Binding-site contacts:
Ligand atom C contacts residue ASP96 of chain 1.B at 3.9 Å.
Ligand atom SD contacts residue TYR62 of chain 1.B at 3.9 Å.
Ligand atom O contacts residue MN1 of chain 1.J at 2.0 Å.
Ligand atom CB contacts residue PHE176 of chain 1.B at 3.5 Å (hydrophobic).
Ligand atom C contacts residue MN1 of chain 1.J at 2.8 Å.
Ligand atom OXT contacts residue HIS177 of chain 1.B at 2.9 Å (h-bond).
Ligand atom C contacts residue ASP107 of chain 1.B at 3.4 Å.
Ligand atom CG contacts residue CYS70 of chain 1.B at 3.9 Å (hydrophobic).
Ligand atom N contacts residue ASP96 of chain 1.B at 3.1 Å (salt-bridge).
Ligand atom OXT contacts residue HIS170 of chain 1.B at 3.5 Å (h-bond).
Ligand atom CA contacts residue MN1 of chain 1.J at 4.2 Å.
Ligand atom O contacts residue MN1 of chain 1.K at 2.2 Å.
Ligand atom O contacts residue GLU234 of chain 1.B at 3.1 Å (salt-bridge).
Ligand atom CA contacts residue ASP96 of chain 1.B at 3.3 Å.
Ligand atom C contacts residue GLU203 of chain 1.B at 3.9 Å.
Ligand atom O contacts residue HIS170 of chain 1.B at 3.9 Å.
Ligand atom N contacts residue THR98 of chain 1.B at 3.2 Å (h-bond).
Ligand atom CE contacts residue PRO59 of chain 1.B at 4.1 Å (hydrophobic).
Ligand atom O contacts residue ASP96 of chain 1.B at 3.5 Å (salt-bridge).
Ligand atom SD contacts residue PHE176 of chain 1.B at 3.9 Å.
Ligand atom CE contacts residue TRP220 of chain 1.B at 3.8 Å (hydrophobic).
Ligand atom C contacts residue HIS177 of chain 1.B at 4.0 Å.
Ligand atom OXT contacts residue MN1 of chain 1.K at 4.1 Å.
Ligand atom CG contacts residue PHE176 of chain 1.B at 3.9 Å (hydrophobic).
Ligand atom C contacts residue MN1 of chain 1.K at 2.9 Å.
Ligand atom N contacts residue MN1 of chain 1.K at 2.4 Å.
Ligand atom O contacts residue ASP107 of chain 1.B at 2.9 Å (salt-bridge).
Ligand atom OXT contacts residue PHE176 of chain 1.B at 4.2 Å.
Ligand atom N contacts residue ASP107 of chain 1.B at 3.4 Å (salt-bridge).
Ligand atom CA contacts residue MN1 of chain 1.K at 3.0 Å.
Ligand atom OXT contacts residue MN1 of chain 1.J at 3.0 Å.
Ligand atom CE contacts residue CYS70 of chain 1.B at 4.0 Å (hydrophobic).
Ligand atom C contacts residue HIS170 of chain 1.B at 4.1 Å.
Ligand atom CA contacts residue PHE176 of chain 1.B at 4.1 Å (hydrophobic).
Ligand atom CE contacts residue PHE65 of chain 1.B at 3.4 Å (hydrophobic).
Ligand atom CB contacts residue HIS177 of chain 1.B at 4.0 Å.
Ligand atom N contacts residue PHE176 of chain 1.B at 3.8 Å.
Ligand atom O contacts residue GLU203 of chain 1.B at 3.2 Å (salt-bridge).
Ligand atom OXT contacts residue ASP107 of chain 1.B at 3.8 Å.
Ligand atom OXT contacts residue GLU203 of chain 1.B at 4.1 Å.

Sequence of chain 1.B:
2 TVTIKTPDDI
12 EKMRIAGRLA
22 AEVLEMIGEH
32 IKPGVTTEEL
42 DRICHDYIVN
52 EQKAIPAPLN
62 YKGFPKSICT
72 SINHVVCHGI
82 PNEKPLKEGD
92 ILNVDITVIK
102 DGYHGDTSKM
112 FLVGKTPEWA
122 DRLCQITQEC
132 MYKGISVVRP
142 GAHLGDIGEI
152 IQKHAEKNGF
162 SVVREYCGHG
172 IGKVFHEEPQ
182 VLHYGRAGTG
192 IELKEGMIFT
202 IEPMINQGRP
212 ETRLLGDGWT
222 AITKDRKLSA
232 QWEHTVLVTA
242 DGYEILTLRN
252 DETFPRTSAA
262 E

The protein below binds the small molecule below.
Small molecule (SMILES): CSCC[C@H](N)C(=O)O